Binding-site contacts:
Ligand atom C6 contacts residue ARG194 of chain 1.A at 3.8 Å.
Ligand atom O7 contacts residue ASP162 of chain 1.A at 3.6 Å (salt-bridge).
Ligand atom O4 contacts residue GLY410 of chain 1.A at 3.9 Å.
Ligand atom O3 contacts residue ASN378 of chain 1.A at 3.9 Å.
Ligand atom C2 contacts residue ASN378 of chain 1.A at 2.5 Å.
Ligand atom C2 contacts residue ARG194 of chain 1.A at 3.7 Å.
Ligand atom C7 contacts residue ASN378 of chain 1.A at 3.6 Å.
Ligand atom C7 contacts residue ASP162 of chain 1.A at 3.9 Å.
Ligand atom C4 contacts residue ALA408 of chain 1.A at 4.0 Å (hydrophobic).
Ligand atom C4 contacts residue ARG158 of chain 1.A at 3.4 Å.
Ligand atom N2 contacts residue ASN378 of chain 1.A at 3.1 Å (h-bond).
Ligand atom C8 contacts residue GLN165 of chain 1.A at 3.6 Å.
Ligand atom O4 contacts residue SER409 of chain 1.A at 2.6 Å (h-bond).
Ligand atom O7 contacts residue SER155 of chain 1.A at 3.5 Å (h-bond).
Ligand atom C2 contacts residue ARG158 of chain 1.A at 3.7 Å.
Ligand atom O7 contacts residue THR385 of chain 1.A at 3.7 Å.
Ligand atom O2 contacts residue ARG158 of chain 1.A at 3.2 Å (salt-bridge).
Ligand atom O3 contacts residue SER409 of chain 1.A at 3.6 Å (h-bond).
Ligand atom O3 contacts residue ARG194 of chain 1.A at 3.3 Å.
Ligand atom O3 contacts residue ARG158 of chain 1.A at 3.4 Å (salt-bridge).
Ligand atom C4 contacts residue SER409 of chain 1.A at 3.8 Å.
Ligand atom O2 contacts residue ARG194 of chain 1.A at 3.3 Å.
Ligand atom C3 contacts residue ASN378 of chain 1.A at 3.7 Å.
Ligand atom O4 contacts residue TYR195 of chain 1.A at 3.5 Å (h-bond).
Ligand atom C8 contacts residue PRO407 of chain 1.A at 3.9 Å (hydrophobic).
Ligand atom C8 contacts residue ASP162 of chain 1.A at 3.5 Å.
Ligand atom C1 contacts residue ARG158 of chain 1.A at 3.8 Å.
Ligand atom C8 contacts residue THR380 of chain 1.A at 3.7 Å.
Ligand atom C5 contacts residue ASN378 of chain 1.A at 3.6 Å.
Ligand atom C8 contacts residue THR385 of chain 1.A at 3.8 Å.
Ligand atom C8 contacts residue ASN381 of chain 1.A at 3.4 Å.
Ligand atom C3 contacts residue SER409 of chain 1.A at 4.0 Å.
Ligand atom C1 contacts residue THR385 of chain 1.A at 3.6 Å.
Ligand atom O2 contacts residue TYR195 of chain 1.A at 3.3 Å (h-bond).
Ligand atom O4 contacts residue ARG158 of chain 1.A at 2.7 Å (salt-bridge).
Ligand atom C6 contacts residue ALA408 of chain 1.A at 3.8 Å (hydrophobic).
Ligand atom O3 contacts residue THR380 of chain 1.A at 4.1 Å.
Ligand atom O5 contacts residue ASN378 of chain 1.A at 2.4 Å (h-bond).
Ligand atom C1 contacts residue ASN378 of chain 1.A at 1.4 Å.
Ligand atom O4 contacts residue ALA408 of chain 1.A at 2.8 Å (h-bond).

Sequence of chain 1.A:
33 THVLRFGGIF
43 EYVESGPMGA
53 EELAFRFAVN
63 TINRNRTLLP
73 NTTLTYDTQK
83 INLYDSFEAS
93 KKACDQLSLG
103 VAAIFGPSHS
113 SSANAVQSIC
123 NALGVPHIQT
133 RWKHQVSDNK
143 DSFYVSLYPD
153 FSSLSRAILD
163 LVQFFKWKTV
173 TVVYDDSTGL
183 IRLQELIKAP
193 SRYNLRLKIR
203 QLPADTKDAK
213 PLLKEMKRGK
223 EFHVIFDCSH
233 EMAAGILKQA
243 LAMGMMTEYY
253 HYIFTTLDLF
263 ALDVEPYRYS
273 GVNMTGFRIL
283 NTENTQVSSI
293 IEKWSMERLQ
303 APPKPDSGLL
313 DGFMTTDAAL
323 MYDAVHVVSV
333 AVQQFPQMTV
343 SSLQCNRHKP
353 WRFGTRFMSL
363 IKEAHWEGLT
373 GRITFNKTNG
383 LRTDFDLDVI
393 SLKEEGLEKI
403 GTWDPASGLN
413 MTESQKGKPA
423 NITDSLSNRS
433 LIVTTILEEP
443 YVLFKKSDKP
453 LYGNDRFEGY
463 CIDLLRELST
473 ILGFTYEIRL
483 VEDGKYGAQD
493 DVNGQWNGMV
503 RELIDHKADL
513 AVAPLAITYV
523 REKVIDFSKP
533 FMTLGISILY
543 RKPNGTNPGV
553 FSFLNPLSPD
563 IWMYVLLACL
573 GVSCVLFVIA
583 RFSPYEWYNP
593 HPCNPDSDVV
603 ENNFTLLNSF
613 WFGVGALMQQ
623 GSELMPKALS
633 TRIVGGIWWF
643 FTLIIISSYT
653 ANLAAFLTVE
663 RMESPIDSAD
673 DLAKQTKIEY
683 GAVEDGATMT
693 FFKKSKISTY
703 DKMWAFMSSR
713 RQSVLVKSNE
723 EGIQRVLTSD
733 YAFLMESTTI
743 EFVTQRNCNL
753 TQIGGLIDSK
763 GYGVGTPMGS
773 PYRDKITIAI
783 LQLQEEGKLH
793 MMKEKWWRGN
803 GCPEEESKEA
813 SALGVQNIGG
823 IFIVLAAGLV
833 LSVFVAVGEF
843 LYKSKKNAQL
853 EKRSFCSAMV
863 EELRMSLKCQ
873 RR

A small-molecule ligand and the protein it binds are described below.
Small molecule (SMILES): CC(=O)N[C@H]1[C@H](O[C@H]2[C@H](O)[C@@H](NC(C)=O)CO[C@@H]2CO)O[C@H](CO)[C@@H](O[C@@H]2O[C@H](CO[C@H]3O[C@H](CO)[C@@H](O)[C@H](O)[C@@H]3O[C@@H]3O[C@H](CO)[C@@H](O[C@@H]4O[C@H](CO)[C@H](O)[C@H](O)[C@H]4O)[C@H](O)[C@H]3NC(C)=O)[C@@H](O)[C@H](O[C@H]3O[C@H](CO)[C@@H](O)[C@H](O)[C@@H]3O[C@@H]3O[C@H](CO)[C@@H](O)[C@H](O)[C@H]3NC(C)=O)[C@@H]2O)[C@@H]1O